Sequence of chain 1.A:
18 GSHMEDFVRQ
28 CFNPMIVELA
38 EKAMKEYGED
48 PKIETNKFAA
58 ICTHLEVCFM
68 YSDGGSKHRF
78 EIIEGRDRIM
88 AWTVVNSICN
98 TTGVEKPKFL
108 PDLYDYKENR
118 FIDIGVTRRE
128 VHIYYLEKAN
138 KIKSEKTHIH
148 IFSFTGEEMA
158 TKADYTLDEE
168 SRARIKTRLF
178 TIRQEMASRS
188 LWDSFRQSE

The protein below binds the small molecule below.
Small molecule (SMILES): C[C@@H](N1CN([C@H]2c3ccccc3CSc3ccccc32)n2ccc(=O)c(O)c2C1=O)C(F)(F)F

Binding-site contacts:
Ligand atom O17 contacts residue ASP120 of chain 1.A at 3.4 Å (salt-bridge).
Ligand atom O17 contacts residue HIS61 of chain 1.A at 3.1 Å (h-bond).
Ligand atom F27 contacts residue TYR44 of chain 1.A at 3.7 Å.
Ligand atom C14 contacts residue GLU81 of chain 1.A at 3.9 Å.
Ligand atom O18 contacts residue GLU81 of chain 1.A at 3.0 Å (salt-bridge).
Ligand atom C51 contacts residue ALA57 of chain 1.A at 3.6 Å (hydrophobic).
Ligand atom O15 contacts residue ASP120 of chain 1.A at 3.6 Å (salt-bridge).
Ligand atom C31 contacts residue ILE58 of chain 1.A at 3.8 Å (hydrophobic).
Ligand atom O15 contacts residue GLU81 of chain 1.A at 3.6 Å (salt-bridge).
Ligand atom S32 contacts residue LYS54 of chain 1.A at 3.7 Å.
Ligand atom C53 contacts residue ILE58 of chain 1.A at 3.7 Å (hydrophobic).
Ligand atom C08 contacts residue MN1 of chain 1.C at 3.1 Å.
Ligand atom O15 contacts residue ASP109 of chain 1.A at 3.0 Å (salt-bridge).
Ligand atom O17 contacts residue LYS135 of chain 1.A at 3.3 Å (salt-bridge).
Ligand atom C33 contacts residue LYS54 of chain 1.A at 3.8 Å.
Ligand atom C49 contacts residue ILE58 of chain 1.A at 3.8 Å (hydrophobic).
Ligand atom O15 contacts residue MN1 of chain 1.B at 2.5 Å.
Ligand atom C41 contacts residue GLU46 of chain 1.A at 3.1 Å.
Ligand atom F28 contacts residue LEU107 of chain 1.A at 3.6 Å.
Ligand atom C01 contacts residue LYS135 of chain 1.A at 3.8 Å.
Ligand atom C14 contacts residue MN1 of chain 1.C at 3.1 Å.
Ligand atom O17 contacts residue MN1 of chain 1.B at 1.9 Å.
Ligand atom O18 contacts residue MN1 of chain 1.C at 2.1 Å.
Ligand atom C01 contacts residue ILE121 of chain 1.A at 3.9 Å (hydrophobic).
Ligand atom F27 contacts residue LEU107 of chain 1.A at 3.4 Å.
Ligand atom C01 contacts residue MN1 of chain 1.B at 2.7 Å.
Ligand atom C23 contacts residue TYR44 of chain 1.A at 3.6 Å (hydrophobic).
Ligand atom C39 contacts residue LYS54 of chain 1.A at 3.4 Å.
Ligand atom C08 contacts residue MN1 of chain 1.B at 3.0 Å.
Ligand atom C39 contacts residue GLU46 of chain 1.A at 3.2 Å.
Ligand atom C51 contacts residue ILE58 of chain 1.A at 3.8 Å (hydrophobic).
Ligand atom O17 contacts residue ILE121 of chain 1.A at 2.7 Å (h-bond).
Ligand atom C02 contacts residue TYR131 of chain 1.A at 3.5 Å (hydrophobic).
Ligand atom O15 contacts residue HIS61 of chain 1.A at 3.6 Å.
Ligand atom C43 contacts residue ALA40 of chain 1.A at 3.7 Å (hydrophobic).
Ligand atom C49 contacts residue HIS61 of chain 1.A at 3.5 Å.
Ligand atom C08 contacts residue HIS61 of chain 1.A at 3.8 Å.
Ligand atom O15 contacts residue MN1 of chain 1.C at 1.9 Å.
Ligand atom C07 contacts residue MN1 of chain 1.C at 3.6 Å.
Ligand atom C01 contacts residue HIS61 of chain 1.A at 3.6 Å.